Sequence of chain 3.A:
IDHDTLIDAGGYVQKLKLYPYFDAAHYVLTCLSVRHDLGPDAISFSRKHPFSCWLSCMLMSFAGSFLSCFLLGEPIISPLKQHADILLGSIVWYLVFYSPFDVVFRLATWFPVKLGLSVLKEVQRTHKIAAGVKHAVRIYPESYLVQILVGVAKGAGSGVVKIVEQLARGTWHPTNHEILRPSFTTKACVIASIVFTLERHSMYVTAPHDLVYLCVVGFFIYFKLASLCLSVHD

The small molecule below binds the protein below.
Small molecule (SMILES): CCCCCCCCCCO[C@@H]1O[C@H](CO)[C@@H](O[C@H]2O[C@H](CO)[C@@H](O)[C@H](O)[C@H]2O)[C@H](O)[C@H]1O

Binding-site contacts:
Ligand atom O49 contacts residue PHE31 of chain 3.A at 4.2 Å.
Ligand atom C19 contacts residue TYR30 of chain 3.A at 3.7 Å (hydrophobic).
Ligand atom C1 contacts residue LEU25 of chain 3.A at 4.2 Å (hydrophobic).
Ligand atom C2 contacts residue LEU25 of chain 3.A at 4.4 Å (hydrophobic).
Ligand atom O16 contacts residue PHE31 of chain 3.A at 3.4 Å.
Ligand atom C18 contacts residue PHE31 of chain 3.A at 4.4 Å (hydrophobic).
Ligand atom C40 contacts residue GLY125 of chain 3.A at 3.5 Å.
Ligand atom C9 contacts residue TYR21 of chain 3.A at 3.9 Å (hydrophobic).
Ligand atom C2 contacts residue LYS26 of chain 3.A at 4.2 Å.
Ligand atom O1 contacts residue TYR21 of chain 3.A at 4.1 Å.
Ligand atom C1 contacts residue LYS26 of chain 3.A at 3.8 Å.
Ligand atom O6 contacts residue TYR21 of chain 3.A at 1.5 Å.
Ligand atom C18 contacts residue TYR30 of chain 3.A at 4.1 Å (hydrophobic).
Ligand atom C11 contacts residue TYR21 of chain 3.A at 2.7 Å (hydrophobic).
Ligand atom O5 contacts residue LEU25 of chain 3.A at 4.4 Å.
Ligand atom O49 contacts residue LYS26 of chain 3.A at 2.8 Å (salt-bridge).
Ligand atom C3 contacts residue LEU25 of chain 3.A at 4.2 Å (hydrophobic).
Ligand atom C19 contacts residue PHE31 of chain 3.A at 4.2 Å (hydrophobic).
Ligand atom C57 contacts residue TYR21 of chain 3.A at 4.3 Å (hydrophobic).
Ligand atom O6 contacts residue LEU25 of chain 3.A at 4.4 Å.
Ligand atom C1 contacts residue PHE31 of chain 3.A at 4.1 Å (hydrophobic).
Ligand atom C6 contacts residue PHE31 of chain 3.A at 4.3 Å (hydrophobic).
Ligand atom C40 contacts residue VAL122 of chain 3.A at 4.3 Å (hydrophobic).
Ligand atom C25 contacts residue LEU129 of chain 3.A at 4.1 Å (hydrophobic).
Ligand atom C40 contacts residue LEU126 of chain 3.A at 4.0 Å (hydrophobic).
Ligand atom C43 contacts residue VAL122 of chain 3.A at 4.1 Å (hydrophobic).
Ligand atom C34 contacts residue LEU129 of chain 3.A at 4.3 Å (hydrophobic).
Ligand atom O55 contacts residue LYS26 of chain 3.A at 3.0 Å (salt-bridge).
Ligand atom O55 contacts residue LEU25 of chain 3.A at 3.9 Å.
Ligand atom C37 contacts residue GLY125 of chain 3.A at 4.3 Å.